Binding-site contacts:
Ligand atom C contacts residue THR91 of chain 1.D at 4.0 Å.
Ligand atom OE2 contacts residue MET117 of chain 1.D at 4.2 Å.
Ligand atom CG contacts residue THR91 of chain 1.D at 4.4 Å.
Ligand atom OE2 contacts residue LYS164 of chain 1.D at 4.5 Å.
Ligand atom CD contacts residue ALA116 of chain 1.D at 3.2 Å (hydrophobic).
Ligand atom OXT contacts residue SER58 of chain 1.D at 2.8 Å (h-bond).
Ligand atom OE1 contacts residue ALA116 of chain 1.D at 3.4 Å (h-bond).
Ligand atom CG contacts residue GLY90 of chain 1.D at 4.4 Å.
Ligand atom N contacts residue GLU285 of chain 1.C at 2.9 Å (salt-bridge).
Ligand atom OE1 contacts residue GLY90 of chain 1.D at 3.2 Å.
Ligand atom O contacts residue GLY90 of chain 1.D at 3.1 Å.
Ligand atom OE2 contacts residue THR91 of chain 1.D at 2.6 Å (h-bond).
Ligand atom OE2 contacts residue ALA116 of chain 1.D at 3.0 Å (h-bond).
Ligand atom C contacts residue GLY90 of chain 1.D at 3.5 Å.
Ligand atom OE1 contacts residue HIS89 of chain 1.D at 4.1 Å.
Ligand atom OE1 contacts residue THR91 of chain 1.D at 2.5 Å (h-bond).
Ligand atom O contacts residue THR91 of chain 1.D at 4.3 Å.
Ligand atom CD contacts residue GLY90 of chain 1.D at 4.1 Å.
Ligand atom C contacts residue SER58 of chain 1.D at 3.7 Å.
Ligand atom N contacts residue ASN250 of chain 1.C at 3.7 Å.
Ligand atom O contacts residue GLY57 of chain 1.D at 3.4 Å.
Ligand atom CD contacts residue THR91 of chain 1.D at 3.2 Å.
Ligand atom OXT contacts residue GLN59 of chain 1.D at 3.9 Å.
Ligand atom OXT contacts residue ASP92 of chain 1.D at 3.3 Å (salt-bridge).
Ligand atom OXT contacts residue THR91 of chain 1.D at 3.2 Å (h-bond).
Ligand atom N contacts residue ASP92 of chain 1.D at 3.1 Å (salt-bridge).
Ligand atom CG contacts residue ALA116 of chain 1.D at 4.1 Å (hydrophobic).
Ligand atom C contacts residue GLY57 of chain 1.D at 4.3 Å.
Ligand atom CB contacts residue GLU285 of chain 1.C at 4.1 Å.
Ligand atom N contacts residue GLN59 of chain 1.D at 3.3 Å (h-bond).
Ligand atom OXT contacts residue GLY90 of chain 1.D at 3.2 Å.
Ligand atom O contacts residue SER58 of chain 1.D at 3.0 Å (h-bond).
Ligand atom CA contacts residue GLU285 of chain 1.C at 3.7 Å.
Ligand atom C contacts residue ASP92 of chain 1.D at 4.3 Å.
Ligand atom CA contacts residue GLN59 of chain 1.D at 3.6 Å.
Ligand atom CA contacts residue ASP92 of chain 1.D at 4.3 Å.
Ligand atom O contacts residue GLN59 of chain 1.D at 3.7 Å.
Ligand atom C contacts residue GLN59 of chain 1.D at 3.5 Å.

Sequence of chain 1.C:
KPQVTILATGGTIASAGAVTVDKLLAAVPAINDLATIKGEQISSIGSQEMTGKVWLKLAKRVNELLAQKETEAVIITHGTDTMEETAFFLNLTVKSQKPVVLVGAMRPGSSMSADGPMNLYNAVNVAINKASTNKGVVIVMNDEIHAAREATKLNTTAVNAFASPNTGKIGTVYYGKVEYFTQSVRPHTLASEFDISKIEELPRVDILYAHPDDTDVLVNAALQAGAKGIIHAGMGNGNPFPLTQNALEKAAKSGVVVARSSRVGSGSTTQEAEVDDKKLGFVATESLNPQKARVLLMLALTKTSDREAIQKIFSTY

A protein and the small-molecule ligand that binds it are described below.
Small molecule (SMILES): N[C@@H](CCC(=O)O)C(=O)O

Sequence of chain 1.D:
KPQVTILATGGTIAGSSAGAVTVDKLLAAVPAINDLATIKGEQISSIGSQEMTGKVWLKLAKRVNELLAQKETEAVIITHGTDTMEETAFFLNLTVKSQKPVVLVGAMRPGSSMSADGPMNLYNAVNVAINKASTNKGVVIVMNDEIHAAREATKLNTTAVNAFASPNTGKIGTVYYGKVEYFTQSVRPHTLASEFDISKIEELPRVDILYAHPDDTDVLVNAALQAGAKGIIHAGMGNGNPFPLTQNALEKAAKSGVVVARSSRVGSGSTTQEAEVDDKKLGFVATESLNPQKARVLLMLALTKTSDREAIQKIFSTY